Binding-site contacts:
Ligand atom CA contacts residue GLU287 of chain 1.C at 3.3 Å.
Ligand atom O contacts residue LEU225 of chain 1.C at 3.2 Å.
Ligand atom CA contacts residue ASP362 of chain 1.C at 3.6 Å.
Ligand atom C contacts residue LEU402 of chain 1.C at 3.8 Å (hydrophobic).
Ligand atom N contacts residue GLU287 of chain 1.C at 2.9 Å (salt-bridge).
Ligand atom C3 contacts residue VAL326 of chain 1.C at 3.6 Å (hydrophobic).
Ligand atom N contacts residue TYR404 of chain 1.C at 3.7 Å.
Ligand atom O contacts residue GLU287 of chain 1.C at 2.6 Å (salt-bridge).
Ligand atom C3 contacts residue LEU402 of chain 1.C at 3.8 Å (hydrophobic).
Ligand atom O contacts residue ASN193 of chain 1.C at 3.2 Å (h-bond).
Ligand atom CA contacts residue ARG160 of chain 1.C at 4.0 Å.
Ligand atom N contacts residue ASP362 of chain 1.C at 2.8 Å (salt-bridge).
Ligand atom C contacts residue ARG160 of chain 1.C at 3.5 Å.
Ligand atom C3 contacts residue GLN162 of chain 1.C at 4.2 Å.
Ligand atom N contacts residue ARG160 of chain 1.C at 3.4 Å (salt-bridge).
Ligand atom O contacts residue GLN162 of chain 1.C at 4.1 Å.
Ligand atom O contacts residue ARG160 of chain 1.C at 2.8 Å (salt-bridge).
Ligand atom CA contacts residue GLN162 of chain 1.C at 3.7 Å.
Ligand atom C3 contacts residue TYR404 of chain 1.C at 3.2 Å (hydrophobic).
Ligand atom C3 contacts residue PHE329 of chain 1.C at 3.4 Å (hydrophobic).
Ligand atom N contacts residue GLN162 of chain 1.C at 2.9 Å (h-bond).
Ligand atom N contacts residue VAL326 of chain 1.C at 4.3 Å.
Ligand atom CA contacts residue LEU402 of chain 1.C at 4.5 Å (hydrophobic).
Ligand atom C contacts residue ASN193 of chain 1.C at 3.2 Å.
Ligand atom C contacts residue GLU287 of chain 1.C at 3.5 Å.
Ligand atom C3 contacts residue ASP362 of chain 1.C at 3.4 Å.
Ligand atom N contacts residue MET392 of chain 1.C at 3.8 Å.
Ligand atom CA contacts residue VAL326 of chain 1.C at 4.1 Å (hydrophobic).
Ligand atom C contacts residue GLN162 of chain 1.C at 3.5 Å.
Ligand atom CA contacts residue TYR404 of chain 1.C at 4.0 Å (hydrophobic).

The protein below binds the small molecule below.
Small molecule (SMILES): C[C@H](N)CO

Sequence of chain 1.C:
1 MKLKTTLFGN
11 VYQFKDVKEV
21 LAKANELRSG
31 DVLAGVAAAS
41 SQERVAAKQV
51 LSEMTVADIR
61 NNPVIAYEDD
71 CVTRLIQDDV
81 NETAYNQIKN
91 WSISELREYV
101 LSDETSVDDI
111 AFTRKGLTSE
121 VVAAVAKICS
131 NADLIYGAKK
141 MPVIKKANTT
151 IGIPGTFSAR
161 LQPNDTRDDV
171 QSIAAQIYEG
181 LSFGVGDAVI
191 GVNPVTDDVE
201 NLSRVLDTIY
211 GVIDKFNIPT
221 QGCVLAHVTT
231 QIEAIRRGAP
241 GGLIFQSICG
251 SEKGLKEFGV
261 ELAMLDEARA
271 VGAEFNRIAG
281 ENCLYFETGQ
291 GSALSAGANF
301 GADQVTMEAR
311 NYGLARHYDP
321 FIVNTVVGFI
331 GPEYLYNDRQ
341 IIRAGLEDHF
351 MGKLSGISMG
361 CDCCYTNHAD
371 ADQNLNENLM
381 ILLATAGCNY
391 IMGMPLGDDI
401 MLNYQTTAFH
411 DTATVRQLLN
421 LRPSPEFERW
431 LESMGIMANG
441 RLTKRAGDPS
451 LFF